Sequence of chain 1.F:
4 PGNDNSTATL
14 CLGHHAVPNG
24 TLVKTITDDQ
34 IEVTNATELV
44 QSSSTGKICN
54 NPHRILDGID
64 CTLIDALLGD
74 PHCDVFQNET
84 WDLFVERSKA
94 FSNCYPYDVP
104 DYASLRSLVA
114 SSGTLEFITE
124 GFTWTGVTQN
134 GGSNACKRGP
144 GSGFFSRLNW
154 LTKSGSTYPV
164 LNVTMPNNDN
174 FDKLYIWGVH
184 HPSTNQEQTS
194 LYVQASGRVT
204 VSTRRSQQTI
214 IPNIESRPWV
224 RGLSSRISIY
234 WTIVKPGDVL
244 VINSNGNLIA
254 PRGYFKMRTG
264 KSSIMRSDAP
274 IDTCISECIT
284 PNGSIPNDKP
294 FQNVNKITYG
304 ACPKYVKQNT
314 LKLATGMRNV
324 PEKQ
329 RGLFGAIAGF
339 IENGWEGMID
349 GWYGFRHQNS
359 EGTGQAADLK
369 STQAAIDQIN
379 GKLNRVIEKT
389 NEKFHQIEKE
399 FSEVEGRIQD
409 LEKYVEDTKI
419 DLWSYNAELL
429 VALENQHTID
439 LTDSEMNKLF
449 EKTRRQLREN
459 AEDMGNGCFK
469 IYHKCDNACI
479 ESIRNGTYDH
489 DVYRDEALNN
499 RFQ

A protein and the small-molecule ligand that binds it are described below.
Small molecule (SMILES): CC(=O)N[C@H]1[C@H](O[C@H]2[C@H](O)[C@@H](NC(C)=O)CO[C@@H]2CO)O[C@H](CO)[C@@H](O[C@@H]2O[C@H](CO)[C@@H](O)[C@H](O)[C@@H]2O)[C@@H]1O

Binding-site contacts:
Ligand atom O5 contacts residue ASN81 of chain 1.F at 2.3 Å (h-bond).
Ligand atom O6 contacts residue ARG150 of chain 1.F at 3.5 Å (salt-bridge).
Ligand atom C5 contacts residue PHE120 of chain 1.F at 4.4 Å (hydrophobic).
Ligand atom C7 contacts residue ASN81 of chain 1.F at 3.5 Å.
Ligand atom C2 contacts residue ASN81 of chain 1.F at 2.4 Å.
Ligand atom N2 contacts residue ASN81 of chain 1.F at 3.0 Å (h-bond).
Ligand atom C6 contacts residue PHE120 of chain 1.F at 3.7 Å (hydrophobic).
Ligand atom C5 contacts residue ASN81 of chain 1.F at 3.6 Å.
Ligand atom C1 contacts residue ASN81 of chain 1.F at 1.4 Å.
Ligand atom C3 contacts residue ASN81 of chain 1.F at 3.8 Å.
Ligand atom O6 contacts residue GLN80 of chain 1.F at 4.4 Å.
Ligand atom O5 contacts residue PHE120 of chain 1.F at 3.9 Å.
Ligand atom C4 contacts residue ASN81 of chain 1.F at 4.1 Å.
Ligand atom O7 contacts residue GLU119 of chain 1.F at 4.3 Å.
Ligand atom C6 contacts residue ARG150 of chain 1.F at 4.1 Å.
Ligand atom O7 contacts residue ASN81 of chain 1.F at 3.6 Å (h-bond).